Binding-site contacts:
Ligand atom C1 contacts residue ASN657 of chain 1.E at 1.4 Å.
Ligand atom C8 contacts residue VAL656 of chain 1.E at 4.5 Å (hydrophobic).
Ligand atom C8 contacts residue ASN657 of chain 1.E at 3.9 Å.
Ligand atom C5 contacts residue ASN657 of chain 1.E at 3.7 Å.
Ligand atom N2 contacts residue ASN657 of chain 1.E at 2.9 Å (h-bond).
Ligand atom C2 contacts residue ASN657 of chain 1.E at 2.5 Å.
Ligand atom O7 contacts residue ASN657 of chain 1.E at 3.3 Å (h-bond).
Ligand atom C7 contacts residue ASN657 of chain 1.E at 3.3 Å.
Ligand atom C3 contacts residue ASN657 of chain 1.E at 3.8 Å.
Ligand atom C4 contacts residue ASN657 of chain 1.E at 4.2 Å.
Ligand atom O5 contacts residue ASN657 of chain 1.E at 2.4 Å (h-bond).
Ligand atom C8 contacts residue HIS655 of chain 1.E at 3.3 Å.

Sequence of chain 1.E:
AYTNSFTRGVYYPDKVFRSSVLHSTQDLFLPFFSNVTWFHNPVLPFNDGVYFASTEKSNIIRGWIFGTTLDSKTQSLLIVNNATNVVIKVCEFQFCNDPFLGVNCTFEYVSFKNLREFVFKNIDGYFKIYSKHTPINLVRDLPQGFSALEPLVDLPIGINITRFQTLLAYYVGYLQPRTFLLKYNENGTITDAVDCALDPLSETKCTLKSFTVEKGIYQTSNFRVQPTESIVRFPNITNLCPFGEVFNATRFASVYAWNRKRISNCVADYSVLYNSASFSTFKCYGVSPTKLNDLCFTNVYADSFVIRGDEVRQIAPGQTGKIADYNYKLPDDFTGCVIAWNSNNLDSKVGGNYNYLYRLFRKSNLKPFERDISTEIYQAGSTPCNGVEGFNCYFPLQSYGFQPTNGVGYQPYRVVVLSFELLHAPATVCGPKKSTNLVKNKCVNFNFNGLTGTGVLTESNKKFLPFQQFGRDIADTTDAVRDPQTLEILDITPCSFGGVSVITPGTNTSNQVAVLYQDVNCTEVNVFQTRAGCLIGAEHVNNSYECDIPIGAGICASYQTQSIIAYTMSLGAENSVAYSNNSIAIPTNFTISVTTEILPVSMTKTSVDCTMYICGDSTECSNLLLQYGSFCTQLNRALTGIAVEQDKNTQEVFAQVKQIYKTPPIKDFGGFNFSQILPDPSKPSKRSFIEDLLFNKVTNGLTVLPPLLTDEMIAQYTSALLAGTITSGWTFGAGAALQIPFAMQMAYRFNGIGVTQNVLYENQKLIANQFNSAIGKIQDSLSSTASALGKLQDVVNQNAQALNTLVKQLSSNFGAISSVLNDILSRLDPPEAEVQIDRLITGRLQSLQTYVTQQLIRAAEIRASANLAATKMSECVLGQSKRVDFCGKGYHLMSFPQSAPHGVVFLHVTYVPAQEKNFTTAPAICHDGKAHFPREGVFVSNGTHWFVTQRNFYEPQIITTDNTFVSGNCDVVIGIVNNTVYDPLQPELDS

The protein below binds the small molecule below.
Small molecule (SMILES): CC(=O)N[C@@H]1[C@@H](O)[C@H](O)[C@@H](CO)O[C@H]1O